Sequence of chain 1.D:
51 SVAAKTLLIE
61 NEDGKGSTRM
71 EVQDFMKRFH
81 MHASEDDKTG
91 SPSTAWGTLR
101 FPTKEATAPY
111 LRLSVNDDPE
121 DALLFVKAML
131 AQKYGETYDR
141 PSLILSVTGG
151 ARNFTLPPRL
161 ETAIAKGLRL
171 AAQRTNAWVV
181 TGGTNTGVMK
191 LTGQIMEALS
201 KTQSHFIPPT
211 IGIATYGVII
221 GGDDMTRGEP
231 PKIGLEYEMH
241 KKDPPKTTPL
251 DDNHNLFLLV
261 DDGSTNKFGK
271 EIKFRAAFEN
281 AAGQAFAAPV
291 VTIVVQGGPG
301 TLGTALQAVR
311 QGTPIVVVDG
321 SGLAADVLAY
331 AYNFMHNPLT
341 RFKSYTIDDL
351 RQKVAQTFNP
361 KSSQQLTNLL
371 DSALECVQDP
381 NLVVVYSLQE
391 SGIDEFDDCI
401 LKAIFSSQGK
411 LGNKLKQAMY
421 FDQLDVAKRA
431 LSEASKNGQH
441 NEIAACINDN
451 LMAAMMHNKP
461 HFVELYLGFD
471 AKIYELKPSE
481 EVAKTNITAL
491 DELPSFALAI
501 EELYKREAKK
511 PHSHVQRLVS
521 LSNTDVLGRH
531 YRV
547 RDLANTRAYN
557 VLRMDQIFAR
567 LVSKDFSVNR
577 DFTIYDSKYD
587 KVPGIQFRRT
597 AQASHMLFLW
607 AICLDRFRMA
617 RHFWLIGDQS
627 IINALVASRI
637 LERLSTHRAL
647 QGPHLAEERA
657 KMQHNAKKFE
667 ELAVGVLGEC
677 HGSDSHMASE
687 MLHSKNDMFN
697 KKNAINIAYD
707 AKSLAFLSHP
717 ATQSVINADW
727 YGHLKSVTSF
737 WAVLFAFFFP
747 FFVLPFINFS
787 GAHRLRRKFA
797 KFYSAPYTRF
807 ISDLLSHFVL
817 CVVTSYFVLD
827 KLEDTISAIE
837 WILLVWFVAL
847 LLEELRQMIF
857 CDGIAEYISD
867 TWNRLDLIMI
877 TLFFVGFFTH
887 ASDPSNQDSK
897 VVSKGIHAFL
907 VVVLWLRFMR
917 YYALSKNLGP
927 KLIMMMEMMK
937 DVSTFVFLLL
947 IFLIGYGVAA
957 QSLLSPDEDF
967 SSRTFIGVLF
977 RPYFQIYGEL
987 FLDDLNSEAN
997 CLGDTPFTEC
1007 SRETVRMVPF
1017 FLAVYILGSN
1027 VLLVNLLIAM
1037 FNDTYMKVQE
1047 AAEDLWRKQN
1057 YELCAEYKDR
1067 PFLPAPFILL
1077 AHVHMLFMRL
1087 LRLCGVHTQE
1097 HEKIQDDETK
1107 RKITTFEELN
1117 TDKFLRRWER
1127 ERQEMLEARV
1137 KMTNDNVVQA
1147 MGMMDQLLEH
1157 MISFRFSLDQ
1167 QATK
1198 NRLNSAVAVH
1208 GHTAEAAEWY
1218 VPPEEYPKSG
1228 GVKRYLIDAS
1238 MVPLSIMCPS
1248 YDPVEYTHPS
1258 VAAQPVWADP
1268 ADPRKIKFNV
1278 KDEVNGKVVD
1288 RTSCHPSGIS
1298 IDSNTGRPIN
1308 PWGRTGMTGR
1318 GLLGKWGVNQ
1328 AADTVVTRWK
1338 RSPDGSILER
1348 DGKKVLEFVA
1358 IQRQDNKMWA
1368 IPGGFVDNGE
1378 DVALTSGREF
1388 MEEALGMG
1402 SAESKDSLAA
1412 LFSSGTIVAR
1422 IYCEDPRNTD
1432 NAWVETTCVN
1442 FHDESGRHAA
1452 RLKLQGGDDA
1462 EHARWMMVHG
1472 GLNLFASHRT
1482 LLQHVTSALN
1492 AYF

This small molecule binds to this protein.
Small molecule (SMILES): Nc1ncnc2c1ncn2[C@@H]1O[C@H](CO[P](=O)(O)O[P](=O)(O)OC[C@H]2O[C@@H](O)[C@H](O)[C@@H]2O)[C@@H](O)[C@H]1O

Binding-site contacts:
Ligand atom O1A contacts residue ALA151 of chain 1.D at 2.8 Å (h-bond).
Ligand atom N1 contacts residue THR184 of chain 1.D at 2.9 Å (h-bond).
Ligand atom O1D contacts residue THR148 of chain 1.D at 2.9 Å (h-bond).
Ligand atom C2D contacts residue THR148 of chain 1.D at 3.3 Å.
Ligand atom C1D contacts residue THR148 of chain 1.D at 3.7 Å.
Ligand atom O2B contacts residue GLY149 of chain 1.D at 3.6 Å (h-bond).
Ligand atom C5D contacts residue THR301 of chain 1.D at 3.6 Å.
Ligand atom O1B contacts residue PRO299 of chain 1.D at 3.8 Å.
Ligand atom O2B contacts residue GLY298 of chain 1.D at 2.9 Å (h-bond).
Ligand atom O2D contacts residue GLU271 of chain 1.D at 3.3 Å (salt-bridge).
Ligand atom C5D contacts residue GLY300 of chain 1.D at 3.8 Å.
Ligand atom O1A contacts residue ASN153 of chain 1.D at 2.8 Å (h-bond).
Ligand atom O1A contacts residue GLY150 of chain 1.D at 3.6 Å.
Ligand atom O3A contacts residue ALA151 of chain 1.D at 3.0 Å (h-bond).
Ligand atom C3D contacts residue THR304 of chain 1.D at 3.8 Å.
Ligand atom O1A contacts residue ARG152 of chain 1.D at 2.9 Å (salt-bridge).
Ligand atom O4' contacts residue ARG152 of chain 1.D at 3.1 Å.
Ligand atom C2 contacts residue THR186 of chain 1.D at 3.5 Å.
Ligand atom O2A contacts residue GLY298 of chain 1.D at 3.4 Å.
Ligand atom C2 contacts residue ALA151 of chain 1.D at 3.5 Å (hydrophobic).
Ligand atom C5 contacts residue PHE268 of chain 1.D at 3.4 Å (hydrophobic).
Ligand atom O2' contacts residue PHE268 of chain 1.D at 3.3 Å.
Ligand atom O3A contacts residue GLY150 of chain 1.D at 3.7 Å.
Ligand atom N7 contacts residue PHE268 of chain 1.D at 3.5 Å.
Ligand atom N3 contacts residue PHE268 of chain 1.D at 3.7 Å.
Ligand atom C2D contacts residue ARG275 of chain 1.D at 3.7 Å.
Ligand atom C4 contacts residue ALA151 of chain 1.D at 3.6 Å (hydrophobic).
Ligand atom N9 contacts residue PHE268 of chain 1.D at 3.8 Å.
Ligand atom O4D contacts residue GLY149 of chain 1.D at 3.1 Å (h-bond).
Ligand atom O3D contacts residue GLU271 of chain 1.D at 3.1 Å (salt-bridge).
Ligand atom O2D contacts residue ARG275 of chain 1.D at 2.9 Å (salt-bridge).
Ligand atom C8 contacts residue PHE268 of chain 1.D at 3.6 Å (hydrophobic).
Ligand atom PA contacts residue ALA151 of chain 1.D at 3.5 Å.
Ligand atom N3 contacts residue ALA151 of chain 1.D at 3.4 Å.
Ligand atom C4 contacts residue PHE268 of chain 1.D at 3.5 Å (hydrophobic).
Ligand atom C2 contacts residue THR184 of chain 1.D at 3.5 Å.
Ligand atom O2B contacts residue THR301 of chain 1.D at 2.7 Å (h-bond).
Ligand atom C1D contacts residue GLY149 of chain 1.D at 3.6 Å.
Ligand atom O1D contacts residue GLY149 of chain 1.D at 2.9 Å (h-bond).
Ligand atom C4' contacts residue ARG152 of chain 1.D at 3.8 Å.